Sequence of chain 1.C:
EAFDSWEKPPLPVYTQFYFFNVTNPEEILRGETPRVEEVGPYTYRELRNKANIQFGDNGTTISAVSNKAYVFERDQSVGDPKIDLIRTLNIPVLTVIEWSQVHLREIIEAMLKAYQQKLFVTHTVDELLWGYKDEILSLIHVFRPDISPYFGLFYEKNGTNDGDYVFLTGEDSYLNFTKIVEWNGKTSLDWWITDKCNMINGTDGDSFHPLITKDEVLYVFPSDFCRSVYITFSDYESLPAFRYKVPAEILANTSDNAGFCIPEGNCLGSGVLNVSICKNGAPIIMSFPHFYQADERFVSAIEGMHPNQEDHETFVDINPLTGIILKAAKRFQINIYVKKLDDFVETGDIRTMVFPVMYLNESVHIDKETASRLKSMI

Binding-site contacts:
Ligand atom C8 contacts residue ASP213 of chain 1.C at 4.2 Å.
Ligand atom O6 contacts residue ASN217 of chain 1.C at 4.2 Å.
Ligand atom C3 contacts residue ASN217 of chain 1.C at 3.8 Å.
Ligand atom O7 contacts residue ASP213 of chain 1.C at 3.6 Å.
Ligand atom O6 contacts residue LEU209 of chain 1.C at 4.5 Å.
Ligand atom O5 contacts residue LEU209 of chain 1.C at 4.0 Å.
Ligand atom O5 contacts residue ASP213 of chain 1.C at 4.3 Å.
Ligand atom C7 contacts residue ASP213 of chain 1.C at 4.0 Å.
Ligand atom C2 contacts residue ASP213 of chain 1.C at 3.5 Å.
Ligand atom C8 contacts residue SER214 of chain 1.C at 3.6 Å.
Ligand atom N2 contacts residue ASN217 of chain 1.C at 3.0 Å (h-bond).
Ligand atom C7 contacts residue SER214 of chain 1.C at 3.6 Å.
Ligand atom C4 contacts residue ASN217 of chain 1.C at 4.2 Å.
Ligand atom C1 contacts residue ASP213 of chain 1.C at 3.6 Å.
Ligand atom O7 contacts residue SER214 of chain 1.C at 4.2 Å.
Ligand atom O5 contacts residue ASN217 of chain 1.C at 2.3 Å (h-bond).
Ligand atom C2 contacts residue ASN217 of chain 1.C at 2.5 Å.
Ligand atom O6 contacts residue LYS220 of chain 1.C at 4.4 Å.
Ligand atom C1 contacts residue ASN217 of chain 1.C at 1.4 Å.
Ligand atom N2 contacts residue SER214 of chain 1.C at 3.7 Å.
Ligand atom C5 contacts residue ASN217 of chain 1.C at 3.6 Å.
Ligand atom C7 contacts residue ASN217 of chain 1.C at 4.1 Å.
Ligand atom N2 contacts residue ASP213 of chain 1.C at 3.8 Å.

A small-molecule ligand and the protein it binds are described below.
Small molecule (SMILES): CC(=O)N[C@@H]1[C@@H](O)[C@H](O)[C@@H](CO)O[C@H]1O